Sequence of chain 1.A:
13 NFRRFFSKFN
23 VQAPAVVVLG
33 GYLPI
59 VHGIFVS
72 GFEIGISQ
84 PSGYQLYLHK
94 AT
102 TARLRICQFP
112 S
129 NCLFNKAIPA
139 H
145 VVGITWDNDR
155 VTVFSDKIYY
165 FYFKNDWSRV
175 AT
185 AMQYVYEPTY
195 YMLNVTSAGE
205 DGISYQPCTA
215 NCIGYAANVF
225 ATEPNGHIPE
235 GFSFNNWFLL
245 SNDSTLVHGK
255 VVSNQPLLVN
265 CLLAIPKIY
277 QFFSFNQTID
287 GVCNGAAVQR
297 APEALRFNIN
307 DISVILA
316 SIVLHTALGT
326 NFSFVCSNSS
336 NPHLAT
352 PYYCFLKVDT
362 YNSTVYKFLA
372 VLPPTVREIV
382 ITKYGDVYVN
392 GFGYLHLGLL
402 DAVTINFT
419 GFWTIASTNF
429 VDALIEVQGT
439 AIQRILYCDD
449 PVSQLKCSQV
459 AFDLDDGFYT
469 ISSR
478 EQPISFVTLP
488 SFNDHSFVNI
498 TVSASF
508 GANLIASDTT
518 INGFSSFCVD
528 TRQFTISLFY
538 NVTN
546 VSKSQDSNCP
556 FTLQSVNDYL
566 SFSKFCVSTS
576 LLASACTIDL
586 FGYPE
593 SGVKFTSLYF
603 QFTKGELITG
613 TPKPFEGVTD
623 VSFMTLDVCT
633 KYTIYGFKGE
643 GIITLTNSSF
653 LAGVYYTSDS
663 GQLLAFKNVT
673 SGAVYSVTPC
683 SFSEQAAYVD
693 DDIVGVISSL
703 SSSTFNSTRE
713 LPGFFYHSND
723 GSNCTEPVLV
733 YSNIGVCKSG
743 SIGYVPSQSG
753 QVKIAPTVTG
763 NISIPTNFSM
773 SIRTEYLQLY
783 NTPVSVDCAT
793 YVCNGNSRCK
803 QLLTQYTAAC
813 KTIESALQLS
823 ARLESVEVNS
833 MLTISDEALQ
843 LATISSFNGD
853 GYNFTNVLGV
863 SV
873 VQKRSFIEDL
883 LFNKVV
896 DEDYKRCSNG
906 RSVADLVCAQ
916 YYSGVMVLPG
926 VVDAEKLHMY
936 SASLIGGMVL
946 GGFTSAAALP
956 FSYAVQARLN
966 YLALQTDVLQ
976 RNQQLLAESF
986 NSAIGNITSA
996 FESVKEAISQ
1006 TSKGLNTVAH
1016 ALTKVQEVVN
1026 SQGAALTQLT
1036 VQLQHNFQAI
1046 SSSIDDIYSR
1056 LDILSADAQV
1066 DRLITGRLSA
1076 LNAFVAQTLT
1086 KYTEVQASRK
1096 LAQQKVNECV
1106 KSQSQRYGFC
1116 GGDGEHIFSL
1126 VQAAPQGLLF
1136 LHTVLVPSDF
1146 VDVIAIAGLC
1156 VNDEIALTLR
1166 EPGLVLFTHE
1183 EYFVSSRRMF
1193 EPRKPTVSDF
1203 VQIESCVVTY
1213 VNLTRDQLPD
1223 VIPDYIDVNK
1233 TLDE

A small-molecule ligand and the protein it binds are described below.
Small molecule (SMILES): CC(=O)N[C@H]1[C@H](O[C@H]2[C@H](O)[C@@H](NC(C)=O)CO[C@@H]2CO)O[C@H](CO)[C@@H](O)[C@@H]1O

Binding-site contacts:
Ligand atom C4 contacts residue ASN538 of chain 1.A at 4.2 Å.
Ligand atom C8 contacts residue ASN538 of chain 1.A at 3.5 Å.
Ligand atom C1 contacts residue ASN538 of chain 1.A at 1.4 Å.
Ligand atom O5 contacts residue SER500 of chain 1.A at 4.0 Å.
Ligand atom C1 contacts residue SER500 of chain 1.A at 4.2 Å.
Ligand atom O7 contacts residue ASN538 of chain 1.A at 3.8 Å.
Ligand atom O5 contacts residue ASN538 of chain 1.A at 2.4 Å (h-bond).
Ligand atom C5 contacts residue ASN538 of chain 1.A at 3.6 Å.
Ligand atom C7 contacts residue ASN538 of chain 1.A at 3.4 Å.
Ligand atom C2 contacts residue ASN538 of chain 1.A at 2.4 Å.
Ligand atom C8 contacts residue PHE536 of chain 1.A at 3.7 Å (hydrophobic).
Ligand atom C3 contacts residue ASN538 of chain 1.A at 3.8 Å.
Ligand atom N2 contacts residue ASN538 of chain 1.A at 2.9 Å (h-bond).